Sequence of chain 1.A:
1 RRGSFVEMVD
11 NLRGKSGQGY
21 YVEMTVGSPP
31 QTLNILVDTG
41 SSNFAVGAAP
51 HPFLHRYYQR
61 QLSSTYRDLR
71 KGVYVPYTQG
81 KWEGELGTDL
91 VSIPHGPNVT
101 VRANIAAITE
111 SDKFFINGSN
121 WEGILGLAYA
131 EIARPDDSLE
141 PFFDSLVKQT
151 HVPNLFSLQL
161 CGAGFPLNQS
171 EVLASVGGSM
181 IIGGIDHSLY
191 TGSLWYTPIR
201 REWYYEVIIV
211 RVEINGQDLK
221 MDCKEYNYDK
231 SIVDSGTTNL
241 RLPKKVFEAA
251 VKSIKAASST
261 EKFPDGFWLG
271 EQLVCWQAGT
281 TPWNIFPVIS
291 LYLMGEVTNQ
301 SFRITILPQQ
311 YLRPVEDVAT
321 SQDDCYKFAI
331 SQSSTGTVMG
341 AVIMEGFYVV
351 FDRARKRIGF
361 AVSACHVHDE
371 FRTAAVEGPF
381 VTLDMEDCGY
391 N

Binding-site contacts:
Ligand atom N contacts residue GLY40 of chain 1.A at 3.0 Å (h-bond).
Ligand atom C8 contacts residue ASP234 of chain 1.A at 3.5 Å.
Ligand atom CG2 contacts residue GLY236 of chain 1.A at 3.5 Å.
Ligand atom OXT contacts residue LYS230 of chain 1.A at 2.8 Å (salt-bridge).
Ligand atom N contacts residue GLY17 of chain 1.A at 2.8 Å (h-bond).
Ligand atom O contacts residue THR78 of chain 1.A at 2.9 Å (h-bond).
Ligand atom N contacts residue GLY236 of chain 1.A at 2.9 Å (h-bond).
Ligand atom C contacts residue GLY17 of chain 1.A at 3.2 Å.
Ligand atom C7 contacts residue ASP234 of chain 1.A at 3.2 Å.
Ligand atom C4 contacts residue GLY236 of chain 1.A at 3.6 Å.
Ligand atom N contacts residue THR238 of chain 1.A at 2.9 Å (h-bond).
Ligand atom O contacts residue THR238 of chain 1.A at 2.9 Å (h-bond).
Ligand atom CB contacts residue THR335 of chain 1.A at 3.1 Å.
Ligand atom CG2 contacts residue SER16 of chain 1.A at 3.6 Å.
Ligand atom CB contacts residue PRO76 of chain 1.A at 3.0 Å (hydrophobic).
Ligand atom O contacts residue TYR204 of chain 1.A at 2.4 Å (h-bond).
Ligand atom C8 contacts residue GLY40 of chain 1.A at 3.6 Å.
Ligand atom CA contacts residue PRO76 of chain 1.A at 3.5 Å (hydrophobic).
Ligand atom C6 contacts residue ASP38 of chain 1.A at 3.6 Å.
Ligand atom CG contacts residue ARG241 of chain 1.A at 3.4 Å.
Ligand atom C contacts residue GLY236 of chain 1.A at 3.5 Å.
Ligand atom O contacts residue GLN79 of chain 1.A at 3.0 Å (h-bond).
Ligand atom N contacts residue GLY17 of chain 1.A at 3.5 Å (h-bond).
Ligand atom O1 contacts residue ASP38 of chain 1.A at 2.4 Å (salt-bridge).
Ligand atom O1 contacts residue GLY236 of chain 1.A at 3.6 Å (h-bond).
Ligand atom CG1 contacts residue ILE116 of chain 1.A at 3.2 Å (hydrophobic).
Ligand atom O1 contacts residue ASP234 of chain 1.A at 2.6 Å (salt-bridge).
Ligand atom CA contacts residue THR238 of chain 1.A at 3.5 Å.
Ligand atom O contacts residue THR78 of chain 1.A at 3.5 Å (h-bond).
Ligand atom CG contacts residue TYR77 of chain 1.A at 3.3 Å (hydrophobic).
Ligand atom N contacts residue PRO76 of chain 1.A at 2.9 Å (h-bond).
Ligand atom CA contacts residue GLY17 of chain 1.A at 3.0 Å.
Ligand atom OD1 contacts residue ARG241 of chain 1.A at 3.1 Å (salt-bridge).
Ligand atom CB contacts residue GLY236 of chain 1.A at 3.5 Å.
Ligand atom C1 contacts residue GLN79 of chain 1.A at 3.6 Å.
Ligand atom O contacts residue THR237 of chain 1.A at 3.4 Å.
Ligand atom O contacts residue TYR204 of chain 1.A at 2.9 Å (h-bond).
Ligand atom C6 contacts residue ASP234 of chain 1.A at 3.5 Å.
Ligand atom O contacts residue TYR77 of chain 1.A at 3.1 Å.
Ligand atom CG2 contacts residue THR238 of chain 1.A at 3.3 Å.

A protein and the small-molecule ligand that binds it are described below.
Small molecule (SMILES): CC(C)C[C@H](NC(=O)[C@H](CC(N)=O)NC(=O)[C@@H](NC(=O)[C@@H](N)CCC(=O)O)C(C)C)[C@@H](O)C[C@@H](C)C(=O)N[C@@H](C)C(=O)N[C@@H](CCC(=O)O)C(=O)N[C@@H](Cc1ccccc1)C(=O)O